A small-molecule ligand and the protein it binds are described below.
Small molecule (SMILES): OCCc1ccccc1

Sequence of chain 1.A:
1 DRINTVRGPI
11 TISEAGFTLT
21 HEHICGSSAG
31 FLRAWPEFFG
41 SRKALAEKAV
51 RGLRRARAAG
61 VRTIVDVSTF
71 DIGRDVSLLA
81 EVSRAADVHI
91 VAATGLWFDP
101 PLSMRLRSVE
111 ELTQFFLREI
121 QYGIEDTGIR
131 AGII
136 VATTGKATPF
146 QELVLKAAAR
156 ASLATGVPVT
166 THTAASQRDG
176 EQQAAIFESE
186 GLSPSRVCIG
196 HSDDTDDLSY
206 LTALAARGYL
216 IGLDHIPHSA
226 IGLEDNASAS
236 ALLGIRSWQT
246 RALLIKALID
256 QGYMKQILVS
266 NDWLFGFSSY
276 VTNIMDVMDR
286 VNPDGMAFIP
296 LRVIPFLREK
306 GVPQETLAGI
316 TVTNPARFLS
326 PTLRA

Binding-site contacts:
Ligand atom C5' contacts residue LEU312 of chain 1.A at 4.2 Å (hydrophobic).
Ligand atom C6' contacts residue ALA313 of chain 1.A at 4.1 Å (hydrophobic).
Ligand atom C contacts residue GLY60 of chain 1.A at 4.3 Å.
Ligand atom C2' contacts residue PHE17 of chain 1.A at 4.1 Å (hydrophobic).
Ligand atom C1' contacts residue PHE17 of chain 1.A at 3.5 Å (hydrophobic).
Ligand atom C5' contacts residue ALA313 of chain 1.A at 3.8 Å (hydrophobic).
Ligand atom C contacts residue PHE17 of chain 1.A at 4.3 Å (hydrophobic).
Ligand atom OXT contacts residue ARG62 of chain 1.A at 4.0 Å.
Ligand atom C3' contacts residue ILE299 of chain 1.A at 3.9 Å (hydrophobic).
Ligand atom CA contacts residue ARG62 of chain 1.A at 3.8 Å.
Ligand atom CA contacts residue PHE17 of chain 1.A at 3.1 Å (hydrophobic).
Ligand atom C6' contacts residue PHE17 of chain 1.A at 3.9 Å (hydrophobic).
Ligand atom C6' contacts residue THR316 of chain 1.A at 3.6 Å.
Ligand atom C4' contacts residue ILE299 of chain 1.A at 3.6 Å (hydrophobic).
Ligand atom C4' contacts residue GLN309 of chain 1.A at 4.2 Å.
Ligand atom C5' contacts residue THR316 of chain 1.A at 3.8 Å.